Sequence of chain 19.P:
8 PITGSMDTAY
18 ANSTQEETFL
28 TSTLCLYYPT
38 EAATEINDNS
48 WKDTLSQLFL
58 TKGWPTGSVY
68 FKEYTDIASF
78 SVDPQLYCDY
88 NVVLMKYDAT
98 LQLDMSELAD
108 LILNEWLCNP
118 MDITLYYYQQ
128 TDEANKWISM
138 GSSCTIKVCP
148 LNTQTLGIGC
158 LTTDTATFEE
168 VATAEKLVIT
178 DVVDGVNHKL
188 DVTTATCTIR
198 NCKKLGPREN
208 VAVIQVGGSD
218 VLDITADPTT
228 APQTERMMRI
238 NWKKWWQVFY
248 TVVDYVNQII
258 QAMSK

Binding-site contacts:
Ligand atom C7 contacts residue TYR17 of chain 19.P at 4.3 Å (hydrophobic).
Ligand atom C3 contacts residue ASN19 of chain 19.P at 4.4 Å.
Ligand atom O5 contacts residue ASN19 of chain 19.P at 2.9 Å (h-bond).
Ligand atom C1 contacts residue ASN19 of chain 19.P at 2.3 Å.
Ligand atom C8 contacts residue ALA18 of chain 19.P at 4.0 Å (hydrophobic).
Ligand atom C2 contacts residue ASN19 of chain 19.P at 3.6 Å.
Ligand atom C8 contacts residue TYR17 of chain 19.P at 3.4 Å (hydrophobic).
Ligand atom C7 contacts residue ALA18 of chain 19.P at 4.4 Å (hydrophobic).
Ligand atom C5 contacts residue ASN19 of chain 19.P at 3.6 Å.
Ligand atom N2 contacts residue ASN19 of chain 19.P at 4.0 Å.
Ligand atom O7 contacts residue ALA18 of chain 19.P at 4.3 Å.

A small-molecule ligand and the protein it binds are described below.
Small molecule (SMILES): CC(=O)N[C@H]1[C@H](O[C@H]2[C@H](O)[C@@H](NC(C)=O)CO[C@@H]2CO)O[C@H](CO)[C@@H](O)[C@@H]1O